Binding-site contacts:
Ligand atom O6 contacts residue SER180 of chain 2.A at 4.1 Å.
Ligand atom N2 contacts residue ASN171 of chain 2.A at 3.0 Å (h-bond).
Ligand atom O6 contacts residue GLU182 of chain 2.A at 4.4 Å.
Ligand atom C4 contacts residue ASN171 of chain 2.A at 4.4 Å.
Ligand atom C8 contacts residue ASN171 of chain 2.A at 3.8 Å.
Ligand atom C2 contacts residue ASN171 of chain 2.A at 2.6 Å.
Ligand atom O5 contacts residue SER180 of chain 2.A at 4.4 Å.
Ligand atom N2 contacts residue ARG112 of chain 2.A at 4.5 Å.
Ligand atom C5 contacts residue ASN171 of chain 2.A at 3.8 Å.
Ligand atom O7 contacts residue ASN171 of chain 2.A at 3.6 Å (h-bond).
Ligand atom O5 contacts residue ASN171 of chain 2.A at 2.4 Å (h-bond).
Ligand atom C8 contacts residue ARG112 of chain 2.A at 3.6 Å.
Ligand atom C6 contacts residue SER180 of chain 2.A at 4.5 Å.
Ligand atom C7 contacts residue ASN171 of chain 2.A at 3.4 Å.
Ligand atom C3 contacts residue ASN171 of chain 2.A at 3.9 Å.
Ligand atom C1 contacts residue ASN171 of chain 2.A at 1.5 Å.

The small molecule below binds the protein below.
Small molecule (SMILES): CC(=O)N[C@@H]1[C@@H](O)[C@H](O)[C@@H](CO)O[C@H]1O

Sequence of chain 2.A:
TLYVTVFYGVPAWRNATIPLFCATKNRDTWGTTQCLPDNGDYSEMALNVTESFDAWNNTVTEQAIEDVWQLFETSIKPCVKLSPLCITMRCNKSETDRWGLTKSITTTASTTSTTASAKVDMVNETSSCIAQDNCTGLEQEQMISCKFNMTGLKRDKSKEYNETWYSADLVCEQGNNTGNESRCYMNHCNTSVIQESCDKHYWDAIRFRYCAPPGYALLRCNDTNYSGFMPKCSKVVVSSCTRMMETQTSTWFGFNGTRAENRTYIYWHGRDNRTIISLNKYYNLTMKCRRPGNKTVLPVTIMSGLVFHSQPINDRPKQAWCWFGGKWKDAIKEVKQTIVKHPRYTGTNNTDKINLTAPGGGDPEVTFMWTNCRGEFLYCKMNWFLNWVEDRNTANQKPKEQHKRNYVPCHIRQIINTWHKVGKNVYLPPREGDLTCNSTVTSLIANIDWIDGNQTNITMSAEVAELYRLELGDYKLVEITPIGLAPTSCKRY